Sequence of chain 1.A:
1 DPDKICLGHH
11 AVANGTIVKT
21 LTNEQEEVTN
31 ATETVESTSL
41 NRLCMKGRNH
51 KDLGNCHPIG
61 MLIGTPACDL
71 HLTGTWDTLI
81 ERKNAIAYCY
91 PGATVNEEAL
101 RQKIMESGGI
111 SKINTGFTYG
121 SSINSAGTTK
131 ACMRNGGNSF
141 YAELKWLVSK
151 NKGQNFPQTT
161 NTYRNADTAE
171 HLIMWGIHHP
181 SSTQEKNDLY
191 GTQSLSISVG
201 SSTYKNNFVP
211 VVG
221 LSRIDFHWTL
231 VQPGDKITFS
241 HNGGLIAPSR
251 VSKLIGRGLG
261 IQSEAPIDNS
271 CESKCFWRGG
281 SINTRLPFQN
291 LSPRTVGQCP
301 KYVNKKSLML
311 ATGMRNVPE

Sequence of chain 1.C:
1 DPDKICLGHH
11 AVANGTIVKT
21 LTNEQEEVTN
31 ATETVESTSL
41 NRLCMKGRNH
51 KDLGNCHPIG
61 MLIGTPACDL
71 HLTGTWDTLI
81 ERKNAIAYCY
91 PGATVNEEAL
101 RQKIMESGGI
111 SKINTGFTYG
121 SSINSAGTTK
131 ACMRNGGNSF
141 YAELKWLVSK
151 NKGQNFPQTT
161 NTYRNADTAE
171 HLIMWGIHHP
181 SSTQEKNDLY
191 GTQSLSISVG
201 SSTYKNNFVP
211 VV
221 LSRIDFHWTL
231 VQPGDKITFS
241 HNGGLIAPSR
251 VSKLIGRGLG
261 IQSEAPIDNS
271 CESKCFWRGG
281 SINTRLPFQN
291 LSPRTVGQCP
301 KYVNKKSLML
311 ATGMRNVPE

Binding-site contacts:
Ligand atom C2 contacts residue ASN82 of chain 1.B at 2.5 Å.
Ligand atom C5 contacts residue ASN82 of chain 1.B at 3.6 Å.
Ligand atom N2 contacts residue ASN79 of chain 1.B at 4.5 Å.
Ligand atom N2 contacts residue GLY78 of chain 1.B at 4.4 Å.
Ligand atom C3 contacts residue ASN82 of chain 1.B at 3.8 Å.
Ligand atom C8 contacts residue ASN79 of chain 1.B at 3.6 Å.
Ligand atom C7 contacts residue ASN82 of chain 1.B at 3.8 Å.
Ligand atom N2 contacts residue ASN82 of chain 1.B at 3.0 Å (h-bond).
Ligand atom C2 contacts residue CA1 of chain 1.M at 4.2 Å.
Ligand atom O6 contacts residue ARG257 of chain 1.C at 3.8 Å.
Ligand atom C8 contacts residue ARG294 of chain 1.A at 3.2 Å.
Ligand atom C7 contacts residue ASN79 of chain 1.B at 3.5 Å.
Ligand atom C7 contacts residue HIS75 of chain 1.B at 4.1 Å.
Ligand atom O5 contacts residue ASN82 of chain 1.B at 2.3 Å (h-bond).
Ligand atom C8 contacts residue GLY78 of chain 1.B at 4.0 Å.
Ligand atom C8 contacts residue HIS75 of chain 1.B at 3.5 Å.
Ligand atom N2 contacts residue CA1 of chain 1.M at 4.1 Å.
Ligand atom O7 contacts residue ASN82 of chain 1.B at 4.1 Å.
Ligand atom O7 contacts residue GLU106 of chain 1.C at 3.3 Å (salt-bridge).
Ligand atom O7 contacts residue ASN79 of chain 1.B at 3.2 Å (h-bond).
Ligand atom C4 contacts residue ASN82 of chain 1.B at 4.2 Å.
Ligand atom O7 contacts residue HIS75 of chain 1.B at 3.8 Å.
Ligand atom C7 contacts residue CA1 of chain 1.M at 3.3 Å.
Ligand atom C8 contacts residue CA1 of chain 1.M at 4.2 Å.
Ligand atom C6 contacts residue ARG294 of chain 1.A at 4.2 Å.
Ligand atom O7 contacts residue CA1 of chain 1.M at 2.3 Å.
Ligand atom C1 contacts residue ASN82 of chain 1.B at 1.4 Å.

The small molecule below binds the protein below.
Small molecule (SMILES): CC(=O)N[C@H]1[C@H](O[C@H]2[C@H](O)[C@@H](NC(C)=O)CO[C@@H]2CO)O[C@H](CO)[C@@H](O)[C@@H]1O

Sequence of chain 1.B:
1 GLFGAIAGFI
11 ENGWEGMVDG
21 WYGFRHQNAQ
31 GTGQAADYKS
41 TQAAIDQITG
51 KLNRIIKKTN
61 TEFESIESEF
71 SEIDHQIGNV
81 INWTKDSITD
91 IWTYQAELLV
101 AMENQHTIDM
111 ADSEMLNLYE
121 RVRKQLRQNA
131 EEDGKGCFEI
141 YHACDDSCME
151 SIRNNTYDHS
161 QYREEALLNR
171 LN